Sequence of chain 2.B:
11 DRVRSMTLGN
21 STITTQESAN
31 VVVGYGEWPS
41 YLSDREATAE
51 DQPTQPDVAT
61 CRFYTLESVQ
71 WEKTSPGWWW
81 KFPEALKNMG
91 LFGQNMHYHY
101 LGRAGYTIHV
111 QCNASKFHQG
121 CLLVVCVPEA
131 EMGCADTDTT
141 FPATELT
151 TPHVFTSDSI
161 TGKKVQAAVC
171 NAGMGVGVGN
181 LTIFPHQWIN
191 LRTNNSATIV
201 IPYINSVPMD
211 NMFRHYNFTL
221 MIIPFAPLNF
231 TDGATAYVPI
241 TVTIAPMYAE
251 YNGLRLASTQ

The protein below binds the small molecule below.
Small molecule (SMILES): Nc1nc2[nH]cnc2c(=O)[nH]1

Binding-site contacts:
Ligand atom C2 contacts residue TRP38 of chain 2.B at 4.2 Å (hydrophobic).
Ligand atom N7 contacts residue TRP38 of chain 2.B at 3.7 Å.
Ligand atom N3 contacts residue TRP38 of chain 2.B at 4.3 Å.
Ligand atom O6 contacts residue TRP38 of chain 2.B at 3.7 Å.
Ligand atom C6 contacts residue TRP38 of chain 2.B at 3.9 Å (hydrophobic).
Ligand atom C4 contacts residue TRP38 of chain 2.B at 4.1 Å (hydrophobic).
Ligand atom C8 contacts residue TRP38 of chain 2.B at 4.1 Å (hydrophobic).
Ligand atom N1 contacts residue LYS58 of chain 2.D at 4.0 Å.
Ligand atom O6 contacts residue LYS58 of chain 2.D at 4.2 Å.
Ligand atom C5 contacts residue TRP38 of chain 2.B at 3.9 Å (hydrophobic).
Ligand atom N1 contacts residue TRP38 of chain 2.B at 4.1 Å.
Ligand atom N9 contacts residue TRP38 of chain 2.B at 4.4 Å.

Sequence of chain 2.D:
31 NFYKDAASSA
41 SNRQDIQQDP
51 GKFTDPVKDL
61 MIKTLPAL